Binding-site contacts:
Ligand atom O7 contacts residue ASN100 of chain 2.A at 3.2 Å (h-bond).
Ligand atom C4 contacts residue ASN100 of chain 2.A at 4.2 Å.
Ligand atom O5 contacts residue ASN100 of chain 2.A at 2.3 Å (h-bond).
Ligand atom C2 contacts residue ASN100 of chain 2.A at 2.5 Å.
Ligand atom O5 contacts residue SER102 of chain 2.A at 3.9 Å.
Ligand atom C5 contacts residue ASN100 of chain 2.A at 3.6 Å.
Ligand atom N2 contacts residue ASN100 of chain 2.A at 3.0 Å (h-bond).
Ligand atom C3 contacts residue ASN100 of chain 2.A at 3.8 Å.
Ligand atom C7 contacts residue ASN100 of chain 2.A at 3.3 Å.
Ligand atom C1 contacts residue ASN100 of chain 2.A at 1.4 Å.
Ligand atom C1 contacts residue SER102 of chain 2.A at 3.5 Å.
Ligand atom C5 contacts residue SER102 of chain 2.A at 4.2 Å.

This protein binds this small molecule.
Small molecule (SMILES): CC(=O)N[C@@H]1[C@@H](O)[C@H](O)[C@@H](CO)O[C@H]1O

Sequence of chain 2.A:
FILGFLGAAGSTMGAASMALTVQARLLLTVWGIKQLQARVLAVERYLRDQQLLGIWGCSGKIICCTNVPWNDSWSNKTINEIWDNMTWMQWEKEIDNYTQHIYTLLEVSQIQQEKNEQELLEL